This small molecule binds to this protein.
Small molecule (SMILES): CC[C@H](C)[C@H](N)C(=O)N[C@@H](CC(C)C)C(=O)N1CCC[C@H]1C(=O)N[C@@H](CCSC)C(=O)N[C@@H](Cc1ccc(O)cc1)C(=O)N[C@@H](CCCCN)C(=O)N[C@@H](CC(C)C)C(=O)N[C@@H](CO)C(=O)N1CCC[C@H]1C=O

Sequence of chain 7.QA:
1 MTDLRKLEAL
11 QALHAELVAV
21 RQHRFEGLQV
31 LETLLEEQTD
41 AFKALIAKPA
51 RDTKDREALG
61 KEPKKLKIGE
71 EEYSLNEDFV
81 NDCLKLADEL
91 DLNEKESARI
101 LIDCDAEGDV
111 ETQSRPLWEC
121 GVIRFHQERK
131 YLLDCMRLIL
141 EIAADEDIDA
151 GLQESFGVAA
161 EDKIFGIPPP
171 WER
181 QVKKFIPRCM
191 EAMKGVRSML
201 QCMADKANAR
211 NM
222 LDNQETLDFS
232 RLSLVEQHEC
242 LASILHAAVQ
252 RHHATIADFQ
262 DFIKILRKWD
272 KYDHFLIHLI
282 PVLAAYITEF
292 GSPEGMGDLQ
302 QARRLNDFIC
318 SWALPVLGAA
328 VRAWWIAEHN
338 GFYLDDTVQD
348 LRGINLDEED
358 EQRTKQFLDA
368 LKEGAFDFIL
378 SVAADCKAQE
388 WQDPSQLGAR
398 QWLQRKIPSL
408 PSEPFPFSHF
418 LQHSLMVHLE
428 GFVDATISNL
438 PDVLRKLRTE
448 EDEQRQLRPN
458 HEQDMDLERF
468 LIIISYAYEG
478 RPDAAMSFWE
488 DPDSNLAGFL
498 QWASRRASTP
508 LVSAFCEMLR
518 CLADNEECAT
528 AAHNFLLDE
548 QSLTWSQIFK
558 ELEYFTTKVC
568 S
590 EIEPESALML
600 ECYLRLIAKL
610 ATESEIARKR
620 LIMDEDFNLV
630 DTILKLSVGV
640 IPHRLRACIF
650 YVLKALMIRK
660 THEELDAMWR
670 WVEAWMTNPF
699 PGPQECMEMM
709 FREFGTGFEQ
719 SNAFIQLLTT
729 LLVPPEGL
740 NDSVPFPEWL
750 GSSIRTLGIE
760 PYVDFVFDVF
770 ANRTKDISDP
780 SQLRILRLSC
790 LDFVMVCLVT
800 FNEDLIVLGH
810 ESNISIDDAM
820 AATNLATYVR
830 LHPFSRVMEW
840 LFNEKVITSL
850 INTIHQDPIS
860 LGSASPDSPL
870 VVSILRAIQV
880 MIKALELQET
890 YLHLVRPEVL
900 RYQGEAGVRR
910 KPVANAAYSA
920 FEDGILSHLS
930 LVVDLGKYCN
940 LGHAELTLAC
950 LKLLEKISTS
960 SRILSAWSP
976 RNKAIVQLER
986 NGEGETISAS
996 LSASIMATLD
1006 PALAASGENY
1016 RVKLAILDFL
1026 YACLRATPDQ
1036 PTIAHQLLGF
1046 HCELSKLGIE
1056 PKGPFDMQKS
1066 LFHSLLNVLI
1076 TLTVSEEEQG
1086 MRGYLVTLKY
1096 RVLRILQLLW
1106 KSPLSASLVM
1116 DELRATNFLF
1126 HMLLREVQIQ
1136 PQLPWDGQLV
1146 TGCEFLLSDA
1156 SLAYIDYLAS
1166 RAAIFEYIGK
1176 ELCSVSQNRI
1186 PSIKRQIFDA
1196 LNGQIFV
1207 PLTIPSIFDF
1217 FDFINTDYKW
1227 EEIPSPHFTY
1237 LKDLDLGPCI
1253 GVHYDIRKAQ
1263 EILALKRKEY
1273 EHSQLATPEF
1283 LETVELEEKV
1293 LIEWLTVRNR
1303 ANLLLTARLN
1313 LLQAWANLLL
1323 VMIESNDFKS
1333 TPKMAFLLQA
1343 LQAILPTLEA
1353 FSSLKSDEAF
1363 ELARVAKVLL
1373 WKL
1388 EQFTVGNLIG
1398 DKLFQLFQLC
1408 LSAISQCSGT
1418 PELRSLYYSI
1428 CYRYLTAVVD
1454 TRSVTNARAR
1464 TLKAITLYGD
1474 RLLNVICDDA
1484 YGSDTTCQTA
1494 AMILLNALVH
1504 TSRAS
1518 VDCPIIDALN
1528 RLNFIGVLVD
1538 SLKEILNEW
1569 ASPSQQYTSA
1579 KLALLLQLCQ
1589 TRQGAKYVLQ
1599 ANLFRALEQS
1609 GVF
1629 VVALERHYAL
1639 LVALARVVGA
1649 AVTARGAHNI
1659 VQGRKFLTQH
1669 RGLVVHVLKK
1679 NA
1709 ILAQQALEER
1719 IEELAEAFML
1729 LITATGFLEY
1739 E

Binding-site contacts:
Ligand atom OH contacts residue ASN1072 of chain 7.QA at 3.1 Å (h-bond).
Ligand atom CD2 contacts residue THR1121 of chain 7.QA at 4.3 Å.
Ligand atom O contacts residue VAL1202 of chain 7.QA at 3.2 Å.
Ligand atom CB contacts residue GLN1063 of chain 7.QA at 4.5 Å.
Ligand atom CG2 contacts residue GLN1063 of chain 7.QA at 3.3 Å.
Ligand atom O contacts residue THR1121 of chain 7.QA at 4.0 Å.
Ligand atom O contacts residue HIS1126 of chain 7.QA at 3.3 Å (h-bond).
Ligand atom CZ contacts residue ASN1072 of chain 7.QA at 3.5 Å.
Ligand atom CG contacts residue ASN1072 of chain 7.QA at 4.2 Å.
Ligand atom C contacts residue VAL1202 of chain 7.QA at 4.2 Å (hydrophobic).
Ligand atom CD2 contacts residue HIS1126 of chain 7.QA at 3.4 Å.
Ligand atom CD2 contacts residue LEU1129 of chain 7.QA at 4.2 Å (hydrophobic).
Ligand atom OH contacts residue GLN1063 of chain 7.QA at 3.7 Å.
Ligand atom CA contacts residue HIS1126 of chain 7.QA at 4.3 Å.
Ligand atom OH contacts residue HIS1068 of chain 7.QA at 3.8 Å.
Ligand atom CE1 contacts residue THR1121 of chain 7.QA at 3.9 Å.
Ligand atom CA contacts residue GLN1063 of chain 7.QA at 4.3 Å.
Ligand atom C contacts residue GLN1063 of chain 7.QA at 3.9 Å.
Ligand atom CZ contacts residue GLN1063 of chain 7.QA at 4.1 Å.
Ligand atom CE2 contacts residue GLN1063 of chain 7.QA at 3.3 Å.
Ligand atom CE2 contacts residue ASN1072 of chain 7.QA at 4.4 Å.
Ligand atom CD1 contacts residue ASN1122 of chain 7.QA at 4.3 Å.
Ligand atom SD contacts residue ASN1072 of chain 7.QA at 3.7 Å.
Ligand atom CG contacts residue GLN1063 of chain 7.QA at 4.3 Å.
Ligand atom CD1 contacts residue PHE1125 of chain 7.QA at 3.6 Å (hydrophobic).
Ligand atom CG contacts residue HIS1126 of chain 7.QA at 4.3 Å.
Ligand atom CD1 contacts residue GLN1063 of chain 7.QA at 3.8 Å.
Ligand atom CB contacts residue THR1121 of chain 7.QA at 3.3 Å.
Ligand atom CD1 contacts residue ALA1120 of chain 7.QA at 4.3 Å (hydrophobic).
Ligand atom CD1 contacts residue ASN1072 of chain 7.QA at 4.0 Å.
Ligand atom C contacts residue HIS1126 of chain 7.QA at 4.0 Å.
Ligand atom O contacts residue GLN1063 of chain 7.QA at 2.9 Å (h-bond).
Ligand atom CG contacts residue ALA1120 of chain 7.QA at 4.4 Å (hydrophobic).
Ligand atom CD2 contacts residue THR1121 of chain 7.QA at 4.0 Å.
Ligand atom CG contacts residue THR1121 of chain 7.QA at 3.3 Å.
Ligand atom CD2 contacts residue ALA1120 of chain 7.QA at 3.5 Å (hydrophobic).
Ligand atom CD2 contacts residue PHE1125 of chain 7.QA at 4.2 Å (hydrophobic).
Ligand atom CD1 contacts residue THR1121 of chain 7.QA at 3.0 Å.
Ligand atom CE1 contacts residue ASN1072 of chain 7.QA at 3.3 Å.
Ligand atom CD2 contacts residue GLN1063 of chain 7.QA at 3.6 Å.